Sequence of chain 2.A:
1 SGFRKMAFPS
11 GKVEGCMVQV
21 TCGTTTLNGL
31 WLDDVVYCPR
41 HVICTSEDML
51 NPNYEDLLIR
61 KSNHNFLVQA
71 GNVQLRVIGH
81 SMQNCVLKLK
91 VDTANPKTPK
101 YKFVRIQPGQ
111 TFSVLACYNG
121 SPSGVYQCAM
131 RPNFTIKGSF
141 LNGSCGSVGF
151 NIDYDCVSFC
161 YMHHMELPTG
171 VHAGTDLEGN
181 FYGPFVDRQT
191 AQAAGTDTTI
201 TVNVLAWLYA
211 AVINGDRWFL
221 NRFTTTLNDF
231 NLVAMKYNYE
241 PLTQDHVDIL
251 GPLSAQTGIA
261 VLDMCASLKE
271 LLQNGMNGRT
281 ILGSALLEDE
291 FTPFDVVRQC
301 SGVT

Sequence of chain 1.A:
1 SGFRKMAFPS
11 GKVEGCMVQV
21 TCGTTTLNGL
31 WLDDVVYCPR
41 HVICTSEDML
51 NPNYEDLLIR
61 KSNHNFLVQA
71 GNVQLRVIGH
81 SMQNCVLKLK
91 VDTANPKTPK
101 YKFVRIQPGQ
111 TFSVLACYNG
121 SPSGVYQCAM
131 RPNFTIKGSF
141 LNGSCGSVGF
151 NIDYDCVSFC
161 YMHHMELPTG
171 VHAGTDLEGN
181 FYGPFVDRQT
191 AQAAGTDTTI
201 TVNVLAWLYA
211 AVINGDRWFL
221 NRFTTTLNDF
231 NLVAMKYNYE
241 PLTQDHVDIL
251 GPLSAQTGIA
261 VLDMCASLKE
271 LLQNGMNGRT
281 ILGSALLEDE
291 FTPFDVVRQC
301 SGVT

This protein binds this small molecule.
Small molecule (SMILES): CC(=O)N1CCN(CC(=O)Nc2cncc3ccccc23)CC1

Binding-site contacts:
Ligand atom C7 contacts residue CYS145 of chain 2.A at 3.6 Å (hydrophobic).
Ligand atom C7 contacts residue GLU166 of chain 2.A at 3.6 Å.
Ligand atom C9 contacts residue PHE140 of chain 2.A at 3.9 Å (hydrophobic).
Ligand atom C13 contacts residue ASN142 of chain 2.A at 3.8 Å.
Ligand atom C12 contacts residue ASN142 of chain 2.A at 3.8 Å.
Ligand atom C4 contacts residue HIS164 of chain 2.A at 3.6 Å.
Ligand atom C10 contacts residue PHE140 of chain 2.A at 3.7 Å (hydrophobic).
Ligand atom C9 contacts residue LEU141 of chain 2.A at 3.8 Å (hydrophobic).
Ligand atom C11 contacts residue ASN142 of chain 2.A at 3.6 Å.
Ligand atom C contacts residue SER46 of chain 2.A at 3.7 Å.
Ligand atom N2 contacts residue HIS164 of chain 2.A at 3.9 Å.
Ligand atom C15 contacts residue HIS41 of chain 2.A at 3.5 Å.
Ligand atom O1 contacts residue MET165 of chain 2.A at 3.4 Å.
Ligand atom C10 contacts residue GLU166 of chain 2.A at 3.5 Å.
Ligand atom C contacts residue CYS44 of chain 2.A at 3.3 Å (hydrophobic).
Ligand atom N2 contacts residue CYS145 of chain 2.A at 3.7 Å.
Ligand atom C5 contacts residue GLU166 of chain 2.A at 3.9 Å.
Ligand atom N3 contacts residue GLU166 of chain 2.A at 3.7 Å.
Ligand atom C7 contacts residue HIS163 of chain 2.A at 3.2 Å.
Ligand atom C10 contacts residue LEU141 of chain 2.A at 3.6 Å (hydrophobic).
Ligand atom C1 contacts residue MET49 of chain 2.A at 3.9 Å (hydrophobic).
Ligand atom C4 contacts residue MET165 of chain 2.A at 3.7 Å (hydrophobic).
Ligand atom C5 contacts residue MET165 of chain 2.A at 3.9 Å (hydrophobic).
Ligand atom C16 contacts residue HIS41 of chain 2.A at 3.7 Å.
Ligand atom C8 contacts residue HIS163 of chain 2.A at 3.9 Å.
Ligand atom O contacts residue SER46 of chain 2.A at 2.6 Å (h-bond).
Ligand atom C1 contacts residue SER46 of chain 2.A at 3.6 Å.
Ligand atom C contacts residue THR45 of chain 2.A at 3.5 Å.
Ligand atom C contacts residue MET49 of chain 2.A at 3.8 Å (hydrophobic).
Ligand atom N3 contacts residue PHE140 of chain 2.A at 3.8 Å.
Ligand atom C7 contacts residue MET165 of chain 2.A at 3.8 Å (hydrophobic).
Ligand atom C6 contacts residue CYS145 of chain 2.A at 3.9 Å (hydrophobic).
Ligand atom C8 contacts residue GLU166 of chain 2.A at 3.7 Å.
Ligand atom C8 contacts residue PHE140 of chain 2.A at 3.3 Å (hydrophobic).
Ligand atom C15 contacts residue MET49 of chain 2.A at 3.8 Å (hydrophobic).
Ligand atom C5 contacts residue HIS164 of chain 2.A at 3.6 Å.
Ligand atom C10 contacts residue ASN142 of chain 2.A at 3.5 Å.
Ligand atom O1 contacts residue GLU166 of chain 2.A at 2.9 Å (salt-bridge).
Ligand atom N3 contacts residue HIS163 of chain 2.A at 2.8 Å (h-bond).
Ligand atom C8 contacts residue LEU141 of chain 2.A at 3.8 Å (hydrophobic).